This protein binds this small molecule.
Small molecule (SMILES): Nc1nc(O)c2nn(-c3cccc(C(=O)O)c3)nc2n1

Sequence of chain 2.A:
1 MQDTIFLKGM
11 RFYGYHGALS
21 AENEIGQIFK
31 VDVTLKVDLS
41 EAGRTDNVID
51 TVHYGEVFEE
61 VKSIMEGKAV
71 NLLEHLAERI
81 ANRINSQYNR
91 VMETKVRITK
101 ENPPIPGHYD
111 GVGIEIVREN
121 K

Binding-site contacts:
Ligand atom N1 contacts residue PRO106 of chain 4.A at 3.3 Å (h-bond).
Ligand atom C16 contacts residue GLU66 of chain 6.A at 3.4 Å.
Ligand atom C17 contacts residue GLU66 of chain 6.A at 3.4 Å.
Ligand atom C16 contacts residue GLY67 of chain 6.A at 3.5 Å.
Ligand atom O20 contacts residue GLY67 of chain 6.A at 2.4 Å (h-bond).
Ligand atom O19 contacts residue GLU66 of chain 6.A at 3.8 Å.
Ligand atom C18 contacts residue GLY14 of chain 6.A at 3.5 Å.
Ligand atom O19 contacts residue HIS16 of chain 6.A at 2.9 Å (h-bond).
Ligand atom C18 contacts residue MET65 of chain 6.A at 3.6 Å (hydrophobic).
Ligand atom O19 contacts residue TYR15 of chain 6.A at 3.1 Å (h-bond).
Ligand atom C15 contacts residue GLU66 of chain 6.A at 3.6 Å.
Ligand atom C6 contacts residue GLU66 of chain 6.A at 3.7 Å.
Ligand atom C18 contacts residue GLU66 of chain 6.A at 3.8 Å.
Ligand atom O19 contacts residue GLY14 of chain 6.A at 2.7 Å.
Ligand atom C18 contacts residue TYR15 of chain 6.A at 3.3 Å (hydrophobic).
Ligand atom O20 contacts residue ALA69 of chain 6.A at 3.5 Å (h-bond).
Ligand atom C17 contacts residue TYR15 of chain 6.A at 3.8 Å (hydrophobic).
Ligand atom O5 contacts residue GLU66 of chain 6.A at 2.7 Å (salt-bridge).
Ligand atom C10 contacts residue TYR13 of chain 6.A at 3.7 Å (hydrophobic).
Ligand atom N8 contacts residue TYR13 of chain 6.A at 3.4 Å (h-bond).
Ligand atom O19 contacts residue GLY67 of chain 6.A at 3.7 Å.
Ligand atom C14 contacts residue GLU66 of chain 6.A at 3.8 Å.
Ligand atom O20 contacts residue LYS68 of chain 6.A at 3.7 Å.
Ligand atom C15 contacts residue GLY67 of chain 6.A at 3.5 Å.
Ligand atom O20 contacts residue HIS16 of chain 6.A at 3.1 Å.
Ligand atom O20 contacts residue TYR15 of chain 6.A at 3.5 Å (h-bond).
Ligand atom C4 contacts residue GLU66 of chain 6.A at 3.5 Å.
Ligand atom N9 contacts residue TYR13 of chain 6.A at 3.1 Å (h-bond).
Ligand atom C18 contacts residue GLY67 of chain 6.A at 3.0 Å.
Ligand atom N11 contacts residue TYR13 of chain 6.A at 3.8 Å.
Ligand atom C12 contacts residue GLU66 of chain 6.A at 3.6 Å.
Ligand atom C16 contacts residue TYR15 of chain 6.A at 3.4 Å (hydrophobic).
Ligand atom O19 contacts residue MET65 of chain 6.A at 2.7 Å (h-bond).
Ligand atom C15 contacts residue TYR15 of chain 6.A at 3.6 Å (hydrophobic).
Ligand atom C17 contacts residue TYR13 of chain 6.A at 3.1 Å (hydrophobic).
Ligand atom N11 contacts residue PRO106 of chain 4.A at 3.8 Å.
Ligand atom C18 contacts residue HIS16 of chain 6.A at 3.6 Å.
Ligand atom C12 contacts residue TYR13 of chain 6.A at 3.6 Å (hydrophobic).
Ligand atom N1 contacts residue GLY107 of chain 4.A at 3.6 Å.
Ligand atom N7 contacts residue GLU66 of chain 6.A at 3.3 Å.

Sequence of chain 6.A:
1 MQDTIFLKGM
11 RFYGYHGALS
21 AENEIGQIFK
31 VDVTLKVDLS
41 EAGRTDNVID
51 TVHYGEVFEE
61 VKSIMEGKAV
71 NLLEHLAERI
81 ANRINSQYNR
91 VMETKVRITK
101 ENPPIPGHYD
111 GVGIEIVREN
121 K

Sequence of chain 4.A:
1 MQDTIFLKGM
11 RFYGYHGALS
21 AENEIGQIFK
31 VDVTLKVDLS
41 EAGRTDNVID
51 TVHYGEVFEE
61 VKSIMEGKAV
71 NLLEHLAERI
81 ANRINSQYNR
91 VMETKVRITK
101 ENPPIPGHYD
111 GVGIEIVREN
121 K